Sequence of chain 1.B:
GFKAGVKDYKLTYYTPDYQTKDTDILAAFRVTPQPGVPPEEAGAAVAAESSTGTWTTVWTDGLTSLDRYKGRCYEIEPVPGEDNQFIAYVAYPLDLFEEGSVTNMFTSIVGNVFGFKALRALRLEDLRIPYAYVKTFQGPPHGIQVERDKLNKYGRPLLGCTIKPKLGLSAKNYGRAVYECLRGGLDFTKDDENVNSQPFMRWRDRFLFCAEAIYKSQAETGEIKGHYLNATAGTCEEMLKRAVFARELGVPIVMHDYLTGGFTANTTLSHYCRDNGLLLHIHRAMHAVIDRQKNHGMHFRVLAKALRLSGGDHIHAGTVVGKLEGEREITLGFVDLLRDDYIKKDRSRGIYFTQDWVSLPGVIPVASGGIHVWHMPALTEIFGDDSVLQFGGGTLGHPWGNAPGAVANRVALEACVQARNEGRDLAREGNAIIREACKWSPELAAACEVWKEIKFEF

This protein binds this small molecule.
Small molecule (SMILES): O=C(COP(=O)(O)O)[C@H](O)[C@H](O)COP(=O)(O)O

Sequence of chain 2.A:
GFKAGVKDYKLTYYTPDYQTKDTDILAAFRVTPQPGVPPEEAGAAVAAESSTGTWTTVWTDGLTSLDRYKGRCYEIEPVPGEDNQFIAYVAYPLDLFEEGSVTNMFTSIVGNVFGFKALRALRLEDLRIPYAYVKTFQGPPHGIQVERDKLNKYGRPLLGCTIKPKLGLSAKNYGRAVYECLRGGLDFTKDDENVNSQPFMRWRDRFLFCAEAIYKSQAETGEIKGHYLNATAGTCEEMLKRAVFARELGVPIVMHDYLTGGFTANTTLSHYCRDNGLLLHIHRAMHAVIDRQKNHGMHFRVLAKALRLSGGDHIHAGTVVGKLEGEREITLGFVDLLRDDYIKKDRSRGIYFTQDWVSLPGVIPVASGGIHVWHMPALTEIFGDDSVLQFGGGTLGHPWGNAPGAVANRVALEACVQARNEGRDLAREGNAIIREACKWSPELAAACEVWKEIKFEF

Binding-site contacts:
Ligand atom O1P contacts residue LYS175 of chain 2.A at 3.9 Å.
Ligand atom O1P contacts residue TRP66 of chain 1.B at 3.5 Å.
Ligand atom C3 contacts residue SER379 of chain 2.A at 3.4 Å.
Ligand atom O2P contacts residue GLY404 of chain 2.A at 3.8 Å.
Ligand atom O6P contacts residue HIS294 of chain 2.A at 3.8 Å.
Ligand atom O3P contacts residue TRP66 of chain 1.B at 3.4 Å.
Ligand atom O1P contacts residue GLY404 of chain 2.A at 3.0 Å (h-bond).
Ligand atom O4 contacts residue ASN123 of chain 1.B at 2.4 Å (h-bond).
Ligand atom O4P contacts residue ARG295 of chain 2.A at 2.7 Å (salt-bridge).
Ligand atom P1 contacts residue GLY403 of chain 2.A at 3.8 Å.
Ligand atom O3 contacts residue THR173 of chain 2.A at 3.7 Å.
Ligand atom O3P contacts residue GLY380 of chain 2.A at 3.7 Å.
Ligand atom O3 contacts residue SER379 of chain 2.A at 2.4 Å (h-bond).
Ligand atom C5 contacts residue SER379 of chain 2.A at 3.8 Å.
Ligand atom O1P contacts residue THR65 of chain 1.B at 3.0 Å (h-bond).
Ligand atom O3P contacts residue GLY381 of chain 2.A at 2.7 Å (h-bond).
Ligand atom P1 contacts residue TRP66 of chain 1.B at 3.9 Å.
Ligand atom O3P contacts residue LYS334 of chain 2.A at 3.5 Å (salt-bridge).
Ligand atom C1 contacts residue LYS334 of chain 2.A at 3.0 Å.
Ligand atom P2 contacts residue HIS327 of chain 2.A at 3.7 Å.
Ligand atom O5 contacts residue ASN123 of chain 1.B at 3.6 Å.
Ligand atom O2P contacts residue GLY403 of chain 2.A at 2.6 Å (h-bond).
Ligand atom O4 contacts residue HIS294 of chain 2.A at 3.6 Å.
Ligand atom O2P contacts residue PHE402 of chain 2.A at 3.8 Å.
Ligand atom O4 contacts residue GLU204 of chain 2.A at 3.1 Å (salt-bridge).
Ligand atom O5P contacts residue HIS294 of chain 2.A at 3.8 Å.
Ligand atom C5 contacts residue HIS294 of chain 2.A at 3.8 Å.
Ligand atom O5 contacts residue HIS294 of chain 2.A at 3.5 Å.
Ligand atom O5P contacts residue HIS327 of chain 2.A at 2.4 Å (h-bond).
Ligand atom O2 contacts residue ASP203 of chain 2.A at 3.3 Å (salt-bridge).
Ligand atom O1P contacts residue GLY403 of chain 2.A at 3.5 Å.
Ligand atom O5P contacts residue SER379 of chain 2.A at 3.7 Å.
Ligand atom O5 contacts residue LEU335 of chain 2.A at 3.2 Å.
Ligand atom C5 contacts residue LEU335 of chain 2.A at 3.5 Å (hydrophobic).
Ligand atom O6P contacts residue ARG295 of chain 2.A at 3.1 Å (salt-bridge).
Ligand atom O4P contacts residue LEU335 of chain 2.A at 3.5 Å.
Ligand atom P2 contacts residue ARG295 of chain 2.A at 3.6 Å.
Ligand atom O2 contacts residue LYS177 of chain 2.A at 3.4 Å (salt-bridge).
Ligand atom C4 contacts residue ASN123 of chain 1.B at 3.7 Å.
Ligand atom C4 contacts residue HIS294 of chain 2.A at 3.2 Å.